Sequence of chain 1.A:
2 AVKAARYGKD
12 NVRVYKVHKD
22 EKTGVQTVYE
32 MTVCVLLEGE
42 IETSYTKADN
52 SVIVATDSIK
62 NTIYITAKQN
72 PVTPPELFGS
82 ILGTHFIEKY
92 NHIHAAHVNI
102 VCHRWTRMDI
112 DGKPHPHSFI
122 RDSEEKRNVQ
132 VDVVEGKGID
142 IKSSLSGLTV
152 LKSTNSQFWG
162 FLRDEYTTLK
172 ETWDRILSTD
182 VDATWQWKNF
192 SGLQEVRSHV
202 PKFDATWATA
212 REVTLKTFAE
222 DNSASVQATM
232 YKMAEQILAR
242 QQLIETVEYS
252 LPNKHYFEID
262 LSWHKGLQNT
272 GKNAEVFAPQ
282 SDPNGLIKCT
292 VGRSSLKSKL

The small molecule below binds the protein below.
Small molecule (SMILES): CN1C(=O)N[C@@]2(OO)C(=O)NC(=O)N=C12

Binding-site contacts:
Ligand atom O2 contacts residue THR57 of chain 1.A at 2.7 Å (h-bond).
Ligand atom O1 contacts residue OXY1 of chain 3.D at 1.2 Å (h-bond).
Ligand atom C1 contacts residue OXY1 of chain 3.D at 3.4 Å.
Ligand atom C1 contacts residue MUA1 of chain 3.E at 0.2 Å.
Ligand atom O4 contacts residue SER226 of chain 3.A at 3.4 Å.
Ligand atom N contacts residue MUA1 of chain 3.E at 0.2 Å (h-bond).
Ligand atom O4 contacts residue VAL227 of chain 3.A at 2.8 Å (h-bond).
Ligand atom O contacts residue THR57 of chain 1.A at 3.4 Å (h-bond).
Ligand atom O1 contacts residue THR57 of chain 1.A at 3.2 Å (h-bond).
Ligand atom N1 contacts residue OXY1 of chain 3.D at 3.3 Å (h-bond).
Ligand atom C3 contacts residue MUA1 of chain 3.E at 0.1 Å.
Ligand atom N1 contacts residue MUA1 of chain 3.E at 0.4 Å (h-bond).
Ligand atom O3 contacts residue ILE54 of chain 1.A at 3.4 Å.
Ligand atom N2 contacts residue GLN228 of chain 3.A at 3.0 Å (h-bond).
Ligand atom N3 contacts residue MUA1 of chain 3.E at 0.1 Å (h-bond).
Ligand atom N2 contacts residue MUA1 of chain 3.E at 0.2 Å (h-bond).
Ligand atom N3 contacts residue ASN254 of chain 3.A at 3.3 Å (h-bond).
Ligand atom C5 contacts residue OXY1 of chain 3.D at 3.0 Å.
Ligand atom C4 contacts residue MUA1 of chain 3.E at 0.1 Å.
Ligand atom N1 contacts residue THR57 of chain 1.A at 2.7 Å (h-bond).
Ligand atom O2 contacts residue MUA1 of chain 3.E at 3.0 Å.
Ligand atom N2 contacts residue PHE159 of chain 3.A at 3.3 Å.
Ligand atom O3 contacts residue GLN228 of chain 3.A at 2.9 Å (h-bond).
Ligand atom O2 contacts residue ASN254 of chain 3.A at 3.1 Å (h-bond).
Ligand atom C2 contacts residue OXY1 of chain 3.D at 2.6 Å.
Ligand atom C contacts residue MUA1 of chain 3.E at 0.1 Å.
Ligand atom O4 contacts residue ARG176 of chain 3.A at 2.8 Å (salt-bridge).
Ligand atom O contacts residue LEU170 of chain 3.A at 3.3 Å.
Ligand atom O2 contacts residue OXY1 of chain 3.D at 0.5 Å (h-bond).
Ligand atom C1 contacts residue THR57 of chain 1.A at 3.1 Å.
Ligand atom N3 contacts residue ARG176 of chain 3.A at 2.9 Å (salt-bridge).
Ligand atom C2 contacts residue MUA1 of chain 3.E at 0.6 Å.
Ligand atom O1 contacts residue MUA1 of chain 3.E at 2.1 Å.
Ligand atom O4 contacts residue MUA1 of chain 3.E at 0.1 Å (h-bond).
Ligand atom C contacts residue ARG176 of chain 3.A at 3.3 Å.
Ligand atom O3 contacts residue MUA1 of chain 3.E at 0.3 Å (h-bond).
Ligand atom O contacts residue ASP58 of chain 1.A at 3.0 Å (salt-bridge).
Ligand atom C5 contacts residue MUA1 of chain 3.E at 0.3 Å.
Ligand atom N contacts residue OXY1 of chain 3.D at 3.2 Å (h-bond).
Ligand atom O contacts residue MUA1 of chain 3.E at 0.2 Å (h-bond).

Sequence of chain 3.A:
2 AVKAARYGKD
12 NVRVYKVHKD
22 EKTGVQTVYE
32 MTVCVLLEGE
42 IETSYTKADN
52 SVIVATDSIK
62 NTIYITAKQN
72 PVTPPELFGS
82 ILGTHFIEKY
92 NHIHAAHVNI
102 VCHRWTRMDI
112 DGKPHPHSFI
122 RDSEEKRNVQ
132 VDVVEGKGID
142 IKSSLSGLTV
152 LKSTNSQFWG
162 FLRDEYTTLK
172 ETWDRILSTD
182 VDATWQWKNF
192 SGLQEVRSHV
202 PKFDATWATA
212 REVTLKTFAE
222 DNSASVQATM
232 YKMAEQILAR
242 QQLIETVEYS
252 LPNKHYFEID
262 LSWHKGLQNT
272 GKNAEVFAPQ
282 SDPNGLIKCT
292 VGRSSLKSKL